Binding-site contacts:
Ligand atom CA contacts residue GLU190 of chain 1.A at 3.4 Å.
Ligand atom CA contacts residue SER139 of chain 1.A at 3.4 Å.
Ligand atom O contacts residue TYR58 of chain 1.A at 3.6 Å.
Ligand atom OE1 contacts residue THR140 of chain 1.A at 2.7 Å (h-bond).
Ligand atom N contacts residue TYR217 of chain 1.A at 3.6 Å.
Ligand atom OXT contacts residue SER139 of chain 1.A at 4.2 Å.
Ligand atom OXT contacts residue ARG93 of chain 1.A at 2.7 Å (salt-bridge).
Ligand atom N contacts residue GLU190 of chain 1.A at 2.7 Å (salt-bridge).
Ligand atom CB contacts residue GLU190 of chain 1.A at 4.1 Å.
Ligand atom N contacts residue TYR58 of chain 1.A at 4.1 Å.
Ligand atom OXT contacts residue PRO86 of chain 1.A at 3.8 Å.
Ligand atom CB contacts residue LEU135 of chain 1.A at 4.0 Å (hydrophobic).
Ligand atom N contacts residue PRO86 of chain 1.A at 3.0 Å (h-bond).
Ligand atom C contacts residue SER139 of chain 1.A at 3.5 Å.
Ligand atom CD contacts residue GLU190 of chain 1.A at 3.9 Å.
Ligand atom OE1 contacts residue LEU189 of chain 1.A at 4.3 Å.
Ligand atom CA contacts residue PRO86 of chain 1.A at 4.1 Å (hydrophobic).
Ligand atom OE2 contacts residue LEU135 of chain 1.A at 4.2 Å.
Ligand atom CG contacts residue LEU135 of chain 1.A at 3.8 Å (hydrophobic).
Ligand atom O contacts residue ARG93 of chain 1.A at 2.8 Å (salt-bridge).
Ligand atom CD contacts residue THR140 of chain 1.A at 3.3 Å.
Ligand atom OXT contacts residue TYR58 of chain 1.A at 3.6 Å.
Ligand atom C contacts residue TYR58 of chain 1.A at 3.7 Å (hydrophobic).
Ligand atom OE2 contacts residue THR140 of chain 1.A at 3.1 Å (h-bond).
Ligand atom CA contacts residue THR88 of chain 1.A at 3.4 Å.
Ligand atom O contacts residue SER139 of chain 1.A at 2.8 Å (h-bond).
Ligand atom CG contacts residue GLU190 of chain 1.A at 3.5 Å.
Ligand atom OE2 contacts residue GLY138 of chain 1.A at 3.7 Å.
Ligand atom N contacts residue SER139 of chain 1.A at 4.2 Å.
Ligand atom OXT contacts residue LEU87 of chain 1.A at 3.6 Å.
Ligand atom OE1 contacts residue GLU190 of chain 1.A at 3.8 Å.
Ligand atom O contacts residue GLY138 of chain 1.A at 3.2 Å.
Ligand atom CA contacts residue TYR58 of chain 1.A at 4.1 Å (hydrophobic).
Ligand atom OE2 contacts residue SER139 of chain 1.A at 3.3 Å (h-bond).
Ligand atom N contacts residue THR88 of chain 1.A at 2.9 Å (h-bond).
Ligand atom CB contacts residue TYR58 of chain 1.A at 3.6 Å (hydrophobic).
Ligand atom OXT contacts residue THR88 of chain 1.A at 2.9 Å (h-bond).
Ligand atom CD contacts residue LEU135 of chain 1.A at 4.1 Å (hydrophobic).
Ligand atom C contacts residue ARG93 of chain 1.A at 3.5 Å.
Ligand atom C contacts residue THR88 of chain 1.A at 3.6 Å.

A protein and the small-molecule ligand that binds it are described below.
Small molecule (SMILES): N[C@@H](CCC(=O)O)C(=O)O

Sequence of chain 1.A:
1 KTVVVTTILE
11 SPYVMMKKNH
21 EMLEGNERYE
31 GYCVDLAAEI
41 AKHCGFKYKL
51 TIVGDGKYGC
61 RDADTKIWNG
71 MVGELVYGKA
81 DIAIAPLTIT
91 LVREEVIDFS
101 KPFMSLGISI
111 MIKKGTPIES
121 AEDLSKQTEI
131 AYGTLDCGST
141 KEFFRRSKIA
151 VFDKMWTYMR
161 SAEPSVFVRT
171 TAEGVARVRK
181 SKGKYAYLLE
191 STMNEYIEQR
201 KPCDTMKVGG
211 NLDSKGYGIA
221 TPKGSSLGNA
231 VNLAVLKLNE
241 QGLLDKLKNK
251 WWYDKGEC